Sequence of chain 25.F:
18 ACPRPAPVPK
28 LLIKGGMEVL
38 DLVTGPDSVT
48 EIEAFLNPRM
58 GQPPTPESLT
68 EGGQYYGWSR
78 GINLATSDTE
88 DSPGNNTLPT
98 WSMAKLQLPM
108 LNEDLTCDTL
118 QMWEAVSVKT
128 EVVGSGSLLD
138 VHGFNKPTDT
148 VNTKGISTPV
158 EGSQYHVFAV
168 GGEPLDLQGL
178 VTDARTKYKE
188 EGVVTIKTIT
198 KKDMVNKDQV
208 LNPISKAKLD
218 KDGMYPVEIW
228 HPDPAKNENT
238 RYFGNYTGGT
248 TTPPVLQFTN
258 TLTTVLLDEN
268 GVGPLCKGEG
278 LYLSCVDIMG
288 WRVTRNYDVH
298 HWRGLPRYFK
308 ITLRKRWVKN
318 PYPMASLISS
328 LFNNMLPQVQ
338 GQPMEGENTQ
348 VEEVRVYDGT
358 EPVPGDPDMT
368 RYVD

This protein binds this small molecule.
Small molecule (SMILES): CC(=O)N[C@H]1[C@H]([C@H](O)[C@H](O)CO)O[C@@](O[C@H]2[C@@H](O)[C@@H](CO)O[C@@H](O[C@H]3[C@H](O)[C@@H](O)[C@H](O)O[C@@H]3CO)[C@@H]2O)(C(=O)O)C[C@@H]1O

Binding-site contacts:
Ligand atom C1 contacts residue TYR72 of chain 21.F at 3.8 Å (hydrophobic).
Ligand atom C4 contacts residue TYR72 of chain 21.F at 3.5 Å (hydrophobic).
Ligand atom C2 contacts residue GLY78 of chain 21.F at 4.2 Å.
Ligand atom O6 contacts residue ASN93 of chain 21.F at 2.9 Å (h-bond).
Ligand atom C5 contacts residue TYR72 of chain 21.F at 3.6 Å (hydrophobic).
Ligand atom C3 contacts residue GLY78 of chain 21.F at 4.2 Å.
Ligand atom O1B contacts residue TYR72 of chain 21.F at 4.1 Å.
Ligand atom O3 contacts residue GLY78 of chain 21.F at 3.7 Å.
Ligand atom O1A contacts residue GLY78 of chain 21.F at 3.7 Å.
Ligand atom O4 contacts residue GLY78 of chain 21.F at 3.1 Å.
Ligand atom C7 contacts residue TYR72 of chain 21.F at 4.2 Å (hydrophobic).
Ligand atom O8 contacts residue ARG77 of chain 21.F at 3.9 Å.
Ligand atom C3 contacts residue GLY78 of chain 21.F at 4.0 Å.
Ligand atom C6 contacts residue TYR72 of chain 21.F at 3.6 Å (hydrophobic).
Ligand atom O4 contacts residue THR291 of chain 21.F at 3.3 Å.
Ligand atom O10 contacts residue ASN293 of chain 21.F at 3.5 Å (h-bond).
Ligand atom C3 contacts residue HIS298 of chain 21.F at 4.1 Å.
Ligand atom O4 contacts residue HIS298 of chain 21.F at 3.1 Å (h-bond).
Ligand atom O1B contacts residue ARG77 of chain 21.F at 2.9 Å (salt-bridge).
Ligand atom O8 contacts residue TYR72 of chain 21.F at 4.2 Å.
Ligand atom O3 contacts residue ASN80 of chain 21.F at 4.0 Å.
Ligand atom O4 contacts residue TYR72 of chain 21.F at 4.3 Å.
Ligand atom C3 contacts residue VAL296 of chain 21.F at 3.5 Å (hydrophobic).
Ligand atom O10 contacts residue THR291 of chain 21.F at 3.7 Å.
Ligand atom O1A contacts residue ARG77 of chain 21.F at 3.0 Å (salt-bridge).
Ligand atom C1 contacts residue ARG77 of chain 21.F at 3.5 Å.
Ligand atom C6 contacts residue THR94 of chain 21.F at 4.2 Å.
Ligand atom C10 contacts residue TYR72 of chain 21.F at 4.1 Å (hydrophobic).
Ligand atom C5 contacts residue ASN93 of chain 21.F at 4.2 Å.
Ligand atom N5 contacts residue TYR72 of chain 21.F at 3.1 Å (h-bond).
Ligand atom C6 contacts residue ASN93 of chain 21.F at 3.1 Å.
Ligand atom O4 contacts residue ASN80 of chain 21.F at 4.2 Å.
Ligand atom O1A contacts residue TYR72 of chain 21.F at 3.2 Å.
Ligand atom C4 contacts residue VAL296 of chain 21.F at 4.3 Å (hydrophobic).
Ligand atom O4 contacts residue ILE79 of chain 21.F at 3.5 Å (h-bond).
Ligand atom C11 contacts residue ASP85 of chain 25.F at 3.7 Å.
Ligand atom O4 contacts residue VAL296 of chain 21.F at 3.8 Å.
Ligand atom C4 contacts residue GLY78 of chain 21.F at 3.4 Å.
Ligand atom C3 contacts residue ARG77 of chain 21.F at 3.9 Å.
Ligand atom C4 contacts residue HIS298 of chain 21.F at 4.1 Å.

Sequence of chain 21.F:
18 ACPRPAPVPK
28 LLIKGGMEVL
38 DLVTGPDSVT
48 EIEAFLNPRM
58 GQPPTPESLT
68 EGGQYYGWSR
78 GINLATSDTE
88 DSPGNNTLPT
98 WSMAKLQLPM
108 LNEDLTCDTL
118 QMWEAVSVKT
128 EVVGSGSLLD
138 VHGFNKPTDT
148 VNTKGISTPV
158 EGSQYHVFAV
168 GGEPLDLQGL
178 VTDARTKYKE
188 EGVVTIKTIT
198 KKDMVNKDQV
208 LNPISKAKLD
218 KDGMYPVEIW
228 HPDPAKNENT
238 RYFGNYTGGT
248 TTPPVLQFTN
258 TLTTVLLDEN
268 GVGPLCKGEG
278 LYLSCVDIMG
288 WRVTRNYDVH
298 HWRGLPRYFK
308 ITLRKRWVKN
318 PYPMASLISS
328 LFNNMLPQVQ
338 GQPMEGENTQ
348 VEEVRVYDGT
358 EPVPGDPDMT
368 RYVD